Binding-site contacts:
Ligand atom C7 contacts residue ASN146 of chain 1.A at 3.9 Å.
Ligand atom O7 contacts residue GLN121 of chain 1.A at 4.3 Å.
Ligand atom C6 contacts residue ASN146 of chain 1.A at 4.4 Å.
Ligand atom C2 contacts residue ASN146 of chain 1.A at 2.7 Å.
Ligand atom C5 contacts residue ASN146 of chain 1.A at 3.1 Å.
Ligand atom C8 contacts residue GLN121 of chain 1.A at 4.3 Å.
Ligand atom O7 contacts residue TYR143 of chain 1.A at 4.1 Å.
Ligand atom C3 contacts residue ASN146 of chain 1.A at 3.3 Å.
Ligand atom O7 contacts residue ASN146 of chain 1.A at 4.1 Å.
Ligand atom N2 contacts residue ASN146 of chain 1.A at 2.9 Å (h-bond).
Ligand atom C7 contacts residue GLY120 of chain 1.A at 4.3 Å.
Ligand atom C4 contacts residue ASN146 of chain 1.A at 3.8 Å.
Ligand atom C1 contacts residue ASN146 of chain 1.A at 1.4 Å.
Ligand atom O5 contacts residue ASN146 of chain 1.A at 2.4 Å (h-bond).
Ligand atom O7 contacts residue GLY120 of chain 1.A at 3.4 Å (h-bond).

Sequence of chain 1.A:
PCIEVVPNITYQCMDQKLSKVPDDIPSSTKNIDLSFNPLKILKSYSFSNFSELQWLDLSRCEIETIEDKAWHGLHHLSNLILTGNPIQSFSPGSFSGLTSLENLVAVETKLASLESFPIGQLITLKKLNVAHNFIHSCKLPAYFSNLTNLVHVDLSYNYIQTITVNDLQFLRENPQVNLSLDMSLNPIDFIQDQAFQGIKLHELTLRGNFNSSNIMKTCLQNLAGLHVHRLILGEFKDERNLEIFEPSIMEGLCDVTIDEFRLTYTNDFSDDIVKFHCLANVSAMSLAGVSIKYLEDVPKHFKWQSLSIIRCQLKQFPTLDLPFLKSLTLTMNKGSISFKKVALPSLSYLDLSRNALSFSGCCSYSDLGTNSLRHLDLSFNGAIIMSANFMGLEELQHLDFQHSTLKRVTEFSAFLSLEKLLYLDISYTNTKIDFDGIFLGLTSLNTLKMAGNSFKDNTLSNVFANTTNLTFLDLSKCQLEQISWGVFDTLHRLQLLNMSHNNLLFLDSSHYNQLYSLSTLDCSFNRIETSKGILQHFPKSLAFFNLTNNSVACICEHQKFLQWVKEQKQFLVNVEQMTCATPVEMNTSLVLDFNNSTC

The small molecule below binds the protein below.
Small molecule (SMILES): CC(=O)N[C@@H]1[C@@H](O)[C@H](O)[C@@H](CO)O[C@H]1O